Sequence of chain 5.A:
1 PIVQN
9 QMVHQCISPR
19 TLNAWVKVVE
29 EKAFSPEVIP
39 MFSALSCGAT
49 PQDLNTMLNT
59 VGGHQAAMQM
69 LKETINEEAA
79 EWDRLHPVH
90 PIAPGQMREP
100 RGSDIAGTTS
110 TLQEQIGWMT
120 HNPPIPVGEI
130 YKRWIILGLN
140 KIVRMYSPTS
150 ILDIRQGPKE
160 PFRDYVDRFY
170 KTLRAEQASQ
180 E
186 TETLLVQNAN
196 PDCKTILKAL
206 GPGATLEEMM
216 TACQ

Binding-site contacts:
Ligand atom C11 contacts residue LYS70 of chain 5.A at 3.8 Å.
Ligand atom C22 contacts residue ALA105 of chain 5.A at 3.7 Å (hydrophobic).
Ligand atom C2 contacts residue ARG173 of chain 3.A at 3.7 Å.
Ligand atom C22 contacts residue THR107 of chain 5.A at 3.6 Å.
Ligand atom C23 contacts residue LYS70 of chain 5.A at 3.5 Å.
Ligand atom N3 contacts residue GLN63 of chain 5.A at 2.8 Å (h-bond).
Ligand atom C32 contacts residue ARG173 of chain 3.A at 3.7 Å.
Ligand atom C31 contacts residue SER178 of chain 3.A at 3.5 Å.
Ligand atom C26 contacts residue LYS70 of chain 5.A at 3.3 Å.
Ligand atom C8 contacts residue LEU56 of chain 5.A at 3.5 Å (hydrophobic).
Ligand atom N4 contacts residue ASN57 of chain 5.A at 2.7 Å (h-bond).
Ligand atom C25 contacts residue ASN57 of chain 5.A at 3.5 Å.
Ligand atom C22 contacts residue TYR130 of chain 5.A at 3.5 Å (hydrophobic).
Ligand atom O24 contacts residue LYS70 of chain 5.A at 2.9 Å (salt-bridge).
Ligand atom C28 contacts residue ARG173 of chain 3.A at 3.5 Å.
Ligand atom C22 contacts residue ASN53 of chain 5.A at 3.6 Å.
Ligand atom C21 contacts residue TYR130 of chain 5.A at 3.6 Å (hydrophobic).
Ligand atom C8 contacts residue ASN57 of chain 5.A at 3.5 Å.
Ligand atom C5 contacts residue ASN57 of chain 5.A at 3.7 Å.
Ligand atom C31 contacts residue GLN179 of chain 3.A at 3.7 Å.
Ligand atom O14 contacts residue ASN57 of chain 5.A at 3.0 Å (h-bond).
Ligand atom C16 contacts residue THR107 of chain 5.A at 3.5 Å.
Ligand atom C2 contacts residue GLN63 of chain 5.A at 3.5 Å.
Ligand atom C32 contacts residue GLN63 of chain 5.A at 3.5 Å.
Ligand atom C1 contacts residue LYS70 of chain 5.A at 3.4 Å.
Ligand atom N3 contacts residue ARG173 of chain 3.A at 3.6 Å.
Ligand atom C23 contacts residue ASN57 of chain 5.A at 3.6 Å.
Ligand atom C25 contacts residue SER178 of chain 3.A at 3.7 Å.
Ligand atom C18 contacts residue THR107 of chain 5.A at 3.5 Å.
Ligand atom C17 contacts residue THR107 of chain 5.A at 3.4 Å.
Ligand atom C10 contacts residue MET66 of chain 5.A at 3.3 Å (hydrophobic).
Ligand atom C6 contacts residue ASN57 of chain 5.A at 3.5 Å.
Ligand atom C2 contacts residue LYS70 of chain 5.A at 3.8 Å.
Ligand atom C31 contacts residue LYS70 of chain 5.A at 3.7 Å.
Ligand atom C6 contacts residue ASN53 of chain 5.A at 3.6 Å.
Ligand atom C16 contacts residue ASN53 of chain 5.A at 3.6 Å.
Ligand atom C27 contacts residue LYS70 of chain 5.A at 3.6 Å.
Ligand atom C29 contacts residue ARG173 of chain 3.A at 3.8 Å.
Ligand atom C30 contacts residue GLN176 of chain 3.A at 3.7 Å.
Ligand atom C27 contacts residue ARG173 of chain 3.A at 3.6 Å.

Sequence of chain 3.A:
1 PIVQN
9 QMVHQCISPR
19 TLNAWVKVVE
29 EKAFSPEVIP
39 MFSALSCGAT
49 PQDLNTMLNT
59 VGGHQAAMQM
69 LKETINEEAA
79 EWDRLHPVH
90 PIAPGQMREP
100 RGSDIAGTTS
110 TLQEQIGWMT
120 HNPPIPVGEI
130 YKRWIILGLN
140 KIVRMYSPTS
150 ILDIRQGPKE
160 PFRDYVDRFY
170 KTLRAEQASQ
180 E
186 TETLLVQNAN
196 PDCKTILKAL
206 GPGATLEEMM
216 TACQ

A protein and the small-molecule ligand that binds it are described below.
Small molecule (SMILES): Cc1[nH]c2ccccc2c1CC(=O)N[C@@H](Cc1ccccc1)C(=O)N(C)c1ccccc1